Binding-site contacts:
Ligand atom CAN contacts residue PHE285 of chain 1.E at 3.3 Å (hydrophobic).
Ligand atom CAU contacts residue Y011 of chain 1.Q at 3.9 Å.
Ligand atom OAW contacts residue VAL296 of chain 1.E at 3.7 Å.
Ligand atom CAB contacts residue VAL288 of chain 1.E at 4.3 Å (hydrophobic).
Ligand atom CAJ contacts residue Y011 of chain 1.Q at 4.3 Å.
Ligand atom CAA contacts residue Y011 of chain 1.Q at 4.2 Å.
Ligand atom OAW contacts residue ARG299 of chain 1.E at 4.4 Å.
Ligand atom CAS contacts residue Y011 of chain 1.Q at 4.3 Å.
Ligand atom CAE contacts residue CYS292 of chain 1.E at 3.5 Å (hydrophobic).
Ligand atom CAS contacts residue CYS292 of chain 1.E at 3.3 Å (hydrophobic).
Ligand atom CBB contacts residue Y011 of chain 1.Q at 4.5 Å.
Ligand atom CAQ contacts residue PHE353 of chain 1.E at 3.7 Å (hydrophobic).
Ligand atom CAO contacts residue PHE285 of chain 1.E at 3.7 Å (hydrophobic).
Ligand atom CAU contacts residue CYS292 of chain 1.E at 3.8 Å (hydrophobic).
Ligand atom CAD contacts residue CYS292 of chain 1.E at 3.0 Å (hydrophobic).
Ligand atom CBA contacts residue PHE285 of chain 1.E at 4.3 Å (hydrophobic).
Ligand atom CAB contacts residue Y011 of chain 1.Q at 3.8 Å.
Ligand atom CBI contacts residue CYS292 of chain 1.E at 4.2 Å (hydrophobic).
Ligand atom CAE contacts residue THR289 of chain 1.E at 4.4 Å.
Ligand atom CAC contacts residue Y011 of chain 1.Q at 3.7 Å.
Ligand atom CBH contacts residue CYS292 of chain 1.E at 4.1 Å (hydrophobic).
Ligand atom CAR contacts residue VAL296 of chain 1.E at 4.5 Å (hydrophobic).
Ligand atom CBF contacts residue CYS292 of chain 1.E at 4.2 Å (hydrophobic).
Ligand atom CAI contacts residue PHE314 of chain 1.E at 4.4 Å (hydrophobic).
Ligand atom CAB contacts residue PHE285 of chain 1.E at 4.5 Å (hydrophobic).
Ligand atom CAJ contacts residue PHE285 of chain 1.E at 3.5 Å (hydrophobic).
Ligand atom CAV contacts residue PHE314 of chain 1.E at 4.0 Å (hydrophobic).

A protein and the small-molecule ligand that binds it are described below.
Small molecule (SMILES): CC(C)CCC[C@@H](C)[C@H]1CC[C@H]2[C@@H]3CC=C4C[C@@H](OC(=O)CCC(=O)O)CC[C@]4(C)[C@H]3CC[C@]12C

Sequence of chain 1.E:
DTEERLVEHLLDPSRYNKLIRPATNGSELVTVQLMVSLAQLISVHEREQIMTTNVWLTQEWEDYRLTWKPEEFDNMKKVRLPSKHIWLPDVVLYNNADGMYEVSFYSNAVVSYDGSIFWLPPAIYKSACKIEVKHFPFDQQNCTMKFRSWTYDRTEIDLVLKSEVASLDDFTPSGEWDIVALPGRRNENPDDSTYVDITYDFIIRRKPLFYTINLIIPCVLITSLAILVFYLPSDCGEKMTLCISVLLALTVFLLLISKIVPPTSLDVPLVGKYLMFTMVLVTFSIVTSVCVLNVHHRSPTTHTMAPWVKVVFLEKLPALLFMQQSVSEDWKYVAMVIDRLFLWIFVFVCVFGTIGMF